This small molecule binds to this protein.
Small molecule (SMILES): [H]/N=C(\N)c1cc(-c2ccccc2)c(-c2cncn2CCN)s1

Binding-site contacts:
Ligand atom C20 contacts residue GLU19 of chain 1.A at 3.7 Å.
Ligand atom C07 contacts residue GLU44 of chain 1.A at 4.3 Å.
Ligand atom C08 contacts residue GLU44 of chain 1.A at 4.0 Å.
Ligand atom N22 contacts residue GLU19 of chain 1.A at 2.9 Å (salt-bridge).
Ligand atom C11 contacts residue ASN47 of chain 1.A at 4.1 Å.
Ligand atom C03 contacts residue CSO43 of chain 1.A at 4.3 Å.
Ligand atom C07 contacts residue ASN47 of chain 1.A at 4.4 Å.
Ligand atom C02 contacts residue CSO43 of chain 1.A at 4.2 Å.
Ligand atom N22 contacts residue VAL51 of chain 1.A at 3.9 Å.
Ligand atom C12 contacts residue ASN47 of chain 1.A at 4.1 Å.
Ligand atom C20 contacts residue LEU48 of chain 1.A at 4.2 Å (hydrophobic).
Ligand atom N21 contacts residue LEU48 of chain 1.A at 3.4 Å.
Ligand atom S10 contacts residue ASN47 of chain 1.A at 3.9 Å.
Ligand atom C09 contacts residue ASN47 of chain 1.A at 4.2 Å.
Ligand atom C01 contacts residue GLU44 of chain 1.A at 3.8 Å.
Ligand atom C13 contacts residue ASN47 of chain 1.A at 3.4 Å.
Ligand atom C04 contacts residue GLU44 of chain 1.A at 3.9 Å.
Ligand atom C03 contacts residue GLU44 of chain 1.A at 3.6 Å.
Ligand atom C05 contacts residue GLU44 of chain 1.A at 3.6 Å.
Ligand atom C02 contacts residue GLU44 of chain 1.A at 3.8 Å.
Ligand atom C08 contacts residue ASN47 of chain 1.A at 4.5 Å.
Ligand atom N21 contacts residue GLU19 of chain 1.A at 2.9 Å (salt-bridge).
Ligand atom N14 contacts residue ASN47 of chain 1.A at 4.3 Å.
Ligand atom C06 contacts residue GLU44 of chain 1.A at 3.6 Å.

Sequence of chain 1.A:
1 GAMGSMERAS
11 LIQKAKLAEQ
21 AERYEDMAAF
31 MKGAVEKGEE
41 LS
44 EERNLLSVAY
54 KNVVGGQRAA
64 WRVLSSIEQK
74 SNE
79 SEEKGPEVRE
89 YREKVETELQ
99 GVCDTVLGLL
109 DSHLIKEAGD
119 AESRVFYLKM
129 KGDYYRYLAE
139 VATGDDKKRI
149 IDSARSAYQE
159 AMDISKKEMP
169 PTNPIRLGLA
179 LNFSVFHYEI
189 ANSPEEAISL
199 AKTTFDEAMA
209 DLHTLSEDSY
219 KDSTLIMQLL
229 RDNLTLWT